Binding-site contacts:
Ligand atom C4 contacts residue ASN282 of chain 1.C at 4.3 Å.
Ligand atom C7 contacts residue GLU281 of chain 1.C at 4.2 Å.
Ligand atom O7 contacts residue GLU281 of chain 1.C at 3.2 Å.
Ligand atom C2 contacts residue ASN282 of chain 1.C at 2.5 Å.
Ligand atom N2 contacts residue ASN282 of chain 1.C at 2.9 Å (h-bond).
Ligand atom O5 contacts residue ASN282 of chain 1.C at 2.4 Å (h-bond).
Ligand atom C3 contacts residue ASN282 of chain 1.C at 3.8 Å.
Ligand atom C1 contacts residue ASN282 of chain 1.C at 1.4 Å.
Ligand atom C7 contacts residue ASN282 of chain 1.C at 3.2 Å.
Ligand atom C5 contacts residue ASN282 of chain 1.C at 3.7 Å.
Ligand atom O7 contacts residue ASN282 of chain 1.C at 2.9 Å (h-bond).

The protein below binds the small molecule below.
Small molecule (SMILES): CC(=O)N[C@@H]1[C@@H](O)[C@H](O)[C@@H](CO)O[C@H]1O

Sequence of chain 1.C:
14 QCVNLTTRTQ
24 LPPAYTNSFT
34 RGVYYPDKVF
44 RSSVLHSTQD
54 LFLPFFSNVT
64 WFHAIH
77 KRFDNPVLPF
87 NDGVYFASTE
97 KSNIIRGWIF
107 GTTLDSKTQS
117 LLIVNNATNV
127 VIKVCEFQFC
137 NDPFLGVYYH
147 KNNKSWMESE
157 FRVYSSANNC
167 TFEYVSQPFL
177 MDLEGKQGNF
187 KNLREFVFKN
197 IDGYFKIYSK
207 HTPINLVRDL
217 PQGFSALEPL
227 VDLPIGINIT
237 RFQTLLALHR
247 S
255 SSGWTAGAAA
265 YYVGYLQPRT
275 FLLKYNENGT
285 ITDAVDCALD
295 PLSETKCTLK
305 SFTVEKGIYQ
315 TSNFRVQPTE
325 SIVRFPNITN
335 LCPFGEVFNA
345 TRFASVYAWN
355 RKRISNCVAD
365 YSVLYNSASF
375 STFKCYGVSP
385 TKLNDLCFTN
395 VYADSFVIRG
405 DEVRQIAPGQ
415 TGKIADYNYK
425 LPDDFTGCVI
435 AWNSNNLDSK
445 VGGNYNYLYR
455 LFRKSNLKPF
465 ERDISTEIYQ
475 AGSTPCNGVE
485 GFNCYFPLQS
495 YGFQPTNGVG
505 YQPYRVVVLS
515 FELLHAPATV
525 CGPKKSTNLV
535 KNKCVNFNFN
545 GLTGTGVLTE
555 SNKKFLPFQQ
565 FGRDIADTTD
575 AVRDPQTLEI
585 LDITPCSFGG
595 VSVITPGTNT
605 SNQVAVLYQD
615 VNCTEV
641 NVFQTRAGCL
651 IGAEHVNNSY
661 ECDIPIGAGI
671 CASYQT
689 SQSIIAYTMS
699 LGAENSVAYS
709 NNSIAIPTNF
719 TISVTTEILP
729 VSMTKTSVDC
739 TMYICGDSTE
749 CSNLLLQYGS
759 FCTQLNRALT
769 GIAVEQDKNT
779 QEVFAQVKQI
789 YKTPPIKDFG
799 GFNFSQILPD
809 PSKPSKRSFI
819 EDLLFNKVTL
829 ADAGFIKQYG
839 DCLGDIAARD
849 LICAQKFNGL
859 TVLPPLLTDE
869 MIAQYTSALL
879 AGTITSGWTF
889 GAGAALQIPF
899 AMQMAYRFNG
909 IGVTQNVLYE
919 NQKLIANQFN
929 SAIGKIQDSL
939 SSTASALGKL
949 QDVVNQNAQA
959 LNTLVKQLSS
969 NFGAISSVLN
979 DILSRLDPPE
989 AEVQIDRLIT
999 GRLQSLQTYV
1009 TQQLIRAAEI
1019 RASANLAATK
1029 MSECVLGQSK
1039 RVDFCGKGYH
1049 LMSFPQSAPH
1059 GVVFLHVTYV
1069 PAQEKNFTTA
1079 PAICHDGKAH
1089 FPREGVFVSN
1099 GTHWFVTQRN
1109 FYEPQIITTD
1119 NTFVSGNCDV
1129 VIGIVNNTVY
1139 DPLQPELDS